Binding-site contacts:
Ligand atom C5 contacts residue ASN365 of chain 1.B at 3.8 Å.
Ligand atom O4 contacts residue ASP364 of chain 1.B at 3.6 Å.
Ligand atom C1 contacts residue ASP364 of chain 1.B at 4.3 Å.
Ligand atom C2 contacts residue ASN365 of chain 1.B at 2.5 Å.
Ligand atom C4 contacts residue ASP364 of chain 1.B at 3.3 Å.
Ligand atom N2 contacts residue LYS446 of chain 1.B at 4.2 Å.
Ligand atom C4 contacts residue ASN365 of chain 1.B at 4.3 Å.
Ligand atom O5 contacts residue ASN365 of chain 1.B at 2.6 Å (h-bond).
Ligand atom N2 contacts residue ASN365 of chain 1.B at 2.8 Å (h-bond).
Ligand atom O6 contacts residue ASN365 of chain 1.B at 4.2 Å.
Ligand atom C6 contacts residue ASP364 of chain 1.B at 3.3 Å.
Ligand atom C8 contacts residue ASN365 of chain 1.B at 3.8 Å.
Ligand atom C1 contacts residue ASN365 of chain 1.B at 1.5 Å.
Ligand atom C7 contacts residue ASN365 of chain 1.B at 3.5 Å.
Ligand atom C5 contacts residue ASP364 of chain 1.B at 3.7 Å.
Ligand atom O6 contacts residue ASP364 of chain 1.B at 2.8 Å (salt-bridge).
Ligand atom O7 contacts residue ASN365 of chain 1.B at 4.3 Å.
Ligand atom O5 contacts residue ASP364 of chain 1.B at 3.4 Å.
Ligand atom C3 contacts residue ASN365 of chain 1.B at 3.8 Å.

Sequence of chain 1.B:
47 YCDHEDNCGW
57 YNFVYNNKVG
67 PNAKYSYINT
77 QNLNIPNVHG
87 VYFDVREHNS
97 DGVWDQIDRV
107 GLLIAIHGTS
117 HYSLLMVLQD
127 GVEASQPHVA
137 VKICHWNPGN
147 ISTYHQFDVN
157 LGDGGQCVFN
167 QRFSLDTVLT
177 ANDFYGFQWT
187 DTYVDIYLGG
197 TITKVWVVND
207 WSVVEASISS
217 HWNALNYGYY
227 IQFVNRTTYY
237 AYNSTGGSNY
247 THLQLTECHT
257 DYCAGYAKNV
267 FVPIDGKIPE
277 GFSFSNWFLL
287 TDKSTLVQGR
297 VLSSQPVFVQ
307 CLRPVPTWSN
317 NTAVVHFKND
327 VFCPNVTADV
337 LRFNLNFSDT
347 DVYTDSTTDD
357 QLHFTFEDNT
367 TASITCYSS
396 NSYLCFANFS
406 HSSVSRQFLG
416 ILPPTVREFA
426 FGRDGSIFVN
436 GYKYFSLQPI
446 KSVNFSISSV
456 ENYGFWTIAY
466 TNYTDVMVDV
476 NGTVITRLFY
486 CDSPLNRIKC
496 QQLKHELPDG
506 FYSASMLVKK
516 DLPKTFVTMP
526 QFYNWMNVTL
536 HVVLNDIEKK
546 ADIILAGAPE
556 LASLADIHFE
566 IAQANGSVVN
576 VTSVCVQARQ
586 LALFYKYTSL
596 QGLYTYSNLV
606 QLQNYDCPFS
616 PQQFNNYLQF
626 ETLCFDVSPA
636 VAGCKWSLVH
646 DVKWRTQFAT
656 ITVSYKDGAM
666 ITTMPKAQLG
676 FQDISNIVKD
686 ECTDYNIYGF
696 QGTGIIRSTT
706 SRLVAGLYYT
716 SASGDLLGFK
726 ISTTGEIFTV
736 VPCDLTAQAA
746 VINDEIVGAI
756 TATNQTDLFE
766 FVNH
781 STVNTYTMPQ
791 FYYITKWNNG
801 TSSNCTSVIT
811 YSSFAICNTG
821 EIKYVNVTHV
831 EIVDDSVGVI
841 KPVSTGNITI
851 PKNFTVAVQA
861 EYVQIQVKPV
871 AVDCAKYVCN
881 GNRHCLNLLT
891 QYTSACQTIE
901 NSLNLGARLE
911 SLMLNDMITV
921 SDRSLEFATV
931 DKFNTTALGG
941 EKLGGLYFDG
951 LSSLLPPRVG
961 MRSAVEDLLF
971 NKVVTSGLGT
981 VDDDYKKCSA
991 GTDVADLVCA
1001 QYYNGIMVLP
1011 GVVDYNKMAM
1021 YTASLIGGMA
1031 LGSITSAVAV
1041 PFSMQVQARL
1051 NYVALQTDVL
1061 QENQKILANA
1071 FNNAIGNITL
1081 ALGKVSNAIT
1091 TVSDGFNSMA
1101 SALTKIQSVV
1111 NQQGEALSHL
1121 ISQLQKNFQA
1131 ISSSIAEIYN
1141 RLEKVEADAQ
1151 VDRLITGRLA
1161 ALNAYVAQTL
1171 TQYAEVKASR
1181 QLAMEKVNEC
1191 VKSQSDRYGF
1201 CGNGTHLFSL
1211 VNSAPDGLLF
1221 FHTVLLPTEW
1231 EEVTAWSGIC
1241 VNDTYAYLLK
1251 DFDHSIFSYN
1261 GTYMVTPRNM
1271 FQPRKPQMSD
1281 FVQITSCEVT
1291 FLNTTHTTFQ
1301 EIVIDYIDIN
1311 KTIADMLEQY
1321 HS

The protein below binds the small molecule below.
Small molecule (SMILES): CC(=O)N[C@@H]1[C@@H](O)[C@H](O)[C@@H](CO)O[C@H]1O